The protein below binds the small molecule below.
Small molecule (SMILES): O=P(O)(O)C(O)(c1cccc(-c2cccc(-c3ccccc3)c2)c1)P(=O)(O)O

Sequence of chain 1.B:
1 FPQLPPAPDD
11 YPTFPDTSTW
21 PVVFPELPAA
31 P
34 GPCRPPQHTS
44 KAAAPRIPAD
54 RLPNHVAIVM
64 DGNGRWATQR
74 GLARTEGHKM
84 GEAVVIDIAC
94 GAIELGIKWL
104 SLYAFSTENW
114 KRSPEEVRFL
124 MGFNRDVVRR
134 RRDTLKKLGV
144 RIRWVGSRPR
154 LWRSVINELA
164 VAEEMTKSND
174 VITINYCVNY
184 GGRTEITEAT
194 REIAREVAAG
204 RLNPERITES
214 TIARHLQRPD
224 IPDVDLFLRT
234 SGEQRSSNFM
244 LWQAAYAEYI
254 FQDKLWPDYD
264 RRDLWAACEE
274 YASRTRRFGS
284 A

Binding-site contacts:
Ligand atom OAE contacts residue ASN66 of chain 1.B at 4.0 Å.
Ligand atom OAD contacts residue GLY67 of chain 1.B at 2.9 Å (h-bond).
Ligand atom CBB contacts residue ARG68 of chain 1.B at 4.2 Å.
Ligand atom PBC contacts residue GLY67 of chain 1.B at 3.6 Å.
Ligand atom OAA contacts residue GLY67 of chain 1.B at 3.4 Å (h-bond).
Ligand atom PBC contacts residue ARG68 of chain 1.B at 3.9 Å.
Ligand atom OAF contacts residue GLY67 of chain 1.B at 3.7 Å.
Ligand atom CAU contacts residue ARG115 of chain 1.B at 3.9 Å.
Ligand atom CAV contacts residue ASN112 of chain 1.B at 4.4 Å.
Ligand atom OAF contacts residue ARG68 of chain 1.B at 3.4 Å (salt-bridge).
Ligand atom PBD contacts residue ARG115 of chain 1.B at 4.1 Å.
Ligand atom CAM contacts residue ARG115 of chain 1.B at 4.1 Å.
Ligand atom OAA contacts residue GLY65 of chain 1.B at 3.3 Å.
Ligand atom OAE contacts residue GLY65 of chain 1.B at 2.7 Å (h-bond).
Ligand atom OAE contacts residue ASP64 of chain 1.B at 3.9 Å.
Ligand atom OAB contacts residue ARG115 of chain 1.B at 3.3 Å (salt-bridge).
Ligand atom PBC contacts residue GLY65 of chain 1.B at 3.7 Å.
Ligand atom CAL contacts residue ARG115 of chain 1.B at 3.2 Å.
Ligand atom OAA contacts residue ARG68 of chain 1.B at 2.8 Å (salt-bridge).
Ligand atom OAD contacts residue HIS81 of chain 1.B at 4.4 Å.
Ligand atom OAD contacts residue ARG68 of chain 1.B at 4.4 Å.
Ligand atom OAC contacts residue ARG68 of chain 1.B at 3.3 Å (salt-bridge).
Ligand atom OAA contacts residue ASN66 of chain 1.B at 3.8 Å.
Ligand atom PBD contacts residue ARG77 of chain 1.B at 4.3 Å.
Ligand atom PBD contacts residue GLY67 of chain 1.B at 4.5 Å.
Ligand atom OAF contacts residue ARG77 of chain 1.B at 4.0 Å.
Ligand atom OAB contacts residue GLY67 of chain 1.B at 4.0 Å.
Ligand atom OAG contacts residue ARG115 of chain 1.B at 3.0 Å (salt-bridge).
Ligand atom OAE contacts residue ARG68 of chain 1.B at 2.9 Å (salt-bridge).
Ligand atom OAD contacts residue ASN66 of chain 1.B at 3.4 Å (h-bond).
Ligand atom CAJ contacts residue ARG115 of chain 1.B at 3.3 Å.
Ligand atom CAJ contacts residue ASN112 of chain 1.B at 4.1 Å.
Ligand atom PBC contacts residue ASN66 of chain 1.B at 3.8 Å.
Ligand atom OAB contacts residue ARG77 of chain 1.B at 3.4 Å (salt-bridge).
Ligand atom OAD contacts residue GLY65 of chain 1.B at 4.0 Å.
Ligand atom CAM contacts residue ASN112 of chain 1.B at 3.4 Å.